Binding-site contacts:
Ligand atom C4 contacts residue ASN58 of chain 1.D at 4.2 Å.
Ligand atom C7 contacts residue ASN58 of chain 1.D at 3.8 Å.
Ligand atom N2 contacts residue ASN58 of chain 1.D at 2.8 Å (h-bond).
Ligand atom O5 contacts residue GLU57 of chain 1.D at 2.9 Å (salt-bridge).
Ligand atom O6 contacts residue GLU57 of chain 1.D at 3.1 Å (salt-bridge).
Ligand atom C5 contacts residue GLU57 of chain 1.D at 3.5 Å.
Ligand atom C2 contacts residue ASN58 of chain 1.D at 2.3 Å.
Ligand atom C5 contacts residue ASN58 of chain 1.D at 3.6 Å.
Ligand atom C1 contacts residue GLU57 of chain 1.D at 3.6 Å.
Ligand atom O7 contacts residue ASN58 of chain 1.D at 4.3 Å.
Ligand atom O5 contacts residue ASN58 of chain 1.D at 2.4 Å (h-bond).
Ligand atom C6 contacts residue GLU57 of chain 1.D at 3.2 Å.
Ligand atom C3 contacts residue ASN58 of chain 1.D at 3.7 Å.
Ligand atom C1 contacts residue ASN58 of chain 1.D at 1.4 Å.

Sequence of chain 1.D:
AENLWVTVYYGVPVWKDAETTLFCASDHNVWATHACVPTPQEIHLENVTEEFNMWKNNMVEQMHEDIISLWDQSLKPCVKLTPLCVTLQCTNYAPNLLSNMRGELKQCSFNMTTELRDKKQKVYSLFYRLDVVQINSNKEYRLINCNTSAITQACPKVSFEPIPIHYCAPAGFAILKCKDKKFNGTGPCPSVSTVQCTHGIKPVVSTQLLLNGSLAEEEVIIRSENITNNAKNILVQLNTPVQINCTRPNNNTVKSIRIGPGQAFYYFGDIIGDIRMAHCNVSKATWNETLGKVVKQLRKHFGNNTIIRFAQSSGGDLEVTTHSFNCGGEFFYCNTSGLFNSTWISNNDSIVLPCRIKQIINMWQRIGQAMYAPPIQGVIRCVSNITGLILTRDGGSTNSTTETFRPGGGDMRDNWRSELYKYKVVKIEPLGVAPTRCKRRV

A protein and the small-molecule ligand that binds it are described below.
Small molecule (SMILES): CC(=O)N[C@H]1[C@H](O[C@H]2[C@H](O)[C@@H](NC(C)=O)CO[C@@H]2CO)O[C@H](CO)[C@@H](O)[C@@H]1O